This small molecule binds to this protein.
Small molecule (SMILES): CC(=O)N[C@@H]1[C@@H](O)[C@H](O)[C@@H](CO)O[C@H]1O

Sequence of chain 1.C:
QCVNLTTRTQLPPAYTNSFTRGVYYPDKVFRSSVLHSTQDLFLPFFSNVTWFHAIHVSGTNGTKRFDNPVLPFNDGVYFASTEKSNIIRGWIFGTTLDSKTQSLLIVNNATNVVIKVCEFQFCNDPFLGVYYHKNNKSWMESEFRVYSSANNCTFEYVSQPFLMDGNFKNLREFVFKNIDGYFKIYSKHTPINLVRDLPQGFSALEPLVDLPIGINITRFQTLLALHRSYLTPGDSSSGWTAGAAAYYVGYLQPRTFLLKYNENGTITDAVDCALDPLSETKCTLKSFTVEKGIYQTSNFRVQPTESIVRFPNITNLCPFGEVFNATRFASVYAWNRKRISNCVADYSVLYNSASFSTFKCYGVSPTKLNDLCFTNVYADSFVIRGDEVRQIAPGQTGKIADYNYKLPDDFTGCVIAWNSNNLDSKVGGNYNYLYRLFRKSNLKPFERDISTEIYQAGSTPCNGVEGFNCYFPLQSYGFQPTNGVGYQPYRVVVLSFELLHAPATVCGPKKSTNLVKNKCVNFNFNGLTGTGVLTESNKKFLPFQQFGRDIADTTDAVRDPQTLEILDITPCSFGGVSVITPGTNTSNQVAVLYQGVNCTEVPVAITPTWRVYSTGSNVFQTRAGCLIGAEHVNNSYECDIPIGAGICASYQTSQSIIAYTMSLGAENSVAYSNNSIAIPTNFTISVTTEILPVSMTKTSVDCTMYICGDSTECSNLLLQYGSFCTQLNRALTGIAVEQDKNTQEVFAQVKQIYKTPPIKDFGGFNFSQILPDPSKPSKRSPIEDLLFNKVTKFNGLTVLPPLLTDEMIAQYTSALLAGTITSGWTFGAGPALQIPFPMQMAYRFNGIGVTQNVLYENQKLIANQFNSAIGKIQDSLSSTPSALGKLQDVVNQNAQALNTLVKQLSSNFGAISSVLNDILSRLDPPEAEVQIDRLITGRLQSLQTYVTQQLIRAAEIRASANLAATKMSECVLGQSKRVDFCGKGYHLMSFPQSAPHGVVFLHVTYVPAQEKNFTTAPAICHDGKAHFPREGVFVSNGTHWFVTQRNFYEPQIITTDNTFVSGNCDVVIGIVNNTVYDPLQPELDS

Binding-site contacts:
Ligand atom C5 contacts residue ASN269 of chain 1.C at 3.7 Å.
Ligand atom C2 contacts residue ASN269 of chain 1.C at 2.5 Å.
Ligand atom C7 contacts residue GLU268 of chain 1.C at 3.7 Å.
Ligand atom C1 contacts residue ASN269 of chain 1.C at 1.4 Å.
Ligand atom C8 contacts residue GLU268 of chain 1.C at 3.7 Å.
Ligand atom C1 contacts residue GLU268 of chain 1.C at 3.4 Å.
Ligand atom C4 contacts residue ASN269 of chain 1.C at 4.2 Å.
Ligand atom N2 contacts residue ASN269 of chain 1.C at 2.9 Å (h-bond).
Ligand atom N2 contacts residue GLU268 of chain 1.C at 2.9 Å (salt-bridge).
Ligand atom C3 contacts residue ASN269 of chain 1.C at 3.8 Å.
Ligand atom C2 contacts residue GLU268 of chain 1.C at 3.7 Å.
Ligand atom O5 contacts residue ASN269 of chain 1.C at 2.4 Å (h-bond).
Ligand atom C7 contacts residue ASN269 of chain 1.C at 4.0 Å.
Ligand atom O6 contacts residue ASN269 of chain 1.C at 4.2 Å.